Binding-site contacts:
Ligand atom O5 contacts residue ASN137 of chain 1.A at 3.6 Å.
Ligand atom C4 contacts residue ASN134 of chain 1.A at 4.2 Å.
Ligand atom C1 contacts residue THR136 of chain 1.A at 4.2 Å.
Ligand atom C3 contacts residue ASN134 of chain 1.A at 3.8 Å.
Ligand atom O6 contacts residue ASN134 of chain 1.A at 4.1 Å.
Ligand atom O5 contacts residue THR136 of chain 1.A at 3.7 Å.
Ligand atom C5 contacts residue THR136 of chain 1.A at 3.9 Å.
Ligand atom C2 contacts residue ASN134 of chain 1.A at 2.5 Å.
Ligand atom O7 contacts residue ASN134 of chain 1.A at 4.0 Å.
Ligand atom C6 contacts residue ASN134 of chain 1.A at 4.4 Å.
Ligand atom O6 contacts residue ASN137 of chain 1.A at 3.1 Å (h-bond).
Ligand atom C5 contacts residue ASN134 of chain 1.A at 3.7 Å.
Ligand atom C5 contacts residue ASN137 of chain 1.A at 4.4 Å.
Ligand atom C1 contacts residue ASN134 of chain 1.A at 1.4 Å.
Ligand atom O5 contacts residue ASN134 of chain 1.A at 2.4 Å (h-bond).
Ligand atom O6 contacts residue THR136 of chain 1.A at 2.7 Å (h-bond).
Ligand atom C7 contacts residue ASN134 of chain 1.A at 3.9 Å.
Ligand atom C6 contacts residue ASN137 of chain 1.A at 3.8 Å.
Ligand atom C6 contacts residue THR136 of chain 1.A at 3.9 Å.
Ligand atom N2 contacts residue ASN134 of chain 1.A at 2.9 Å (h-bond).

Sequence of chain 1.A:
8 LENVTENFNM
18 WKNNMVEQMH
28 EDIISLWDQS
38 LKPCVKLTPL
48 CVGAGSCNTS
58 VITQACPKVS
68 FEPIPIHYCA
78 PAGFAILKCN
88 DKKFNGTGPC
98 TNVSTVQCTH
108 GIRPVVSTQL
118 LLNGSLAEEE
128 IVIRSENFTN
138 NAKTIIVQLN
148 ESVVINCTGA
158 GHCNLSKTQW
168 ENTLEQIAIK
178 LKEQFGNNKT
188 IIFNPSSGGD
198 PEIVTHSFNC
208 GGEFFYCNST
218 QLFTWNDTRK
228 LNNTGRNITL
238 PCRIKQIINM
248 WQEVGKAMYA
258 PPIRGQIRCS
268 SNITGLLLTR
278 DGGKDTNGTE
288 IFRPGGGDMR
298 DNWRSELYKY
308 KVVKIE

This protein binds this small molecule.
Small molecule (SMILES): CC(=O)N[C@@H]1[C@@H](O)[C@H](O)[C@@H](CO)O[C@H]1O